The small molecule below binds the protein below.
Small molecule (SMILES): COc1ccc(CCc2c3nc[nH]c3cc3c(=O)[nH]c(N)nc23)cc1

Sequence of chain 1.A:
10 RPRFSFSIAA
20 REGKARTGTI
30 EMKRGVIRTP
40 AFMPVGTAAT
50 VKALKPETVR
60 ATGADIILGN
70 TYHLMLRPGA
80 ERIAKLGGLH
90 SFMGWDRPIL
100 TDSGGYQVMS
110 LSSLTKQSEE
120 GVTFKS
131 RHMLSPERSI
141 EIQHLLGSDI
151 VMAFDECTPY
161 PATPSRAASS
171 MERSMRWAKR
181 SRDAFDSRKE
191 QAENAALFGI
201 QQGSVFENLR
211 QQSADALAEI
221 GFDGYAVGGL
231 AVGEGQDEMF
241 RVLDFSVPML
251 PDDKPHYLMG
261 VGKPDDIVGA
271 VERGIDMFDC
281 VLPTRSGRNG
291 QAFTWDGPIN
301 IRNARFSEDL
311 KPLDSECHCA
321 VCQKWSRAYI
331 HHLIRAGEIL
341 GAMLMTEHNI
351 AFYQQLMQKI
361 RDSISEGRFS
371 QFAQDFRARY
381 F

Binding-site contacts:
Ligand atom C14 contacts residue ASP101 of chain 1.A at 3.1 Å.
Ligand atom N8 contacts residue ASP155 of chain 1.A at 2.8 Å (salt-bridge).
Ligand atom N10 contacts residue ASP101 of chain 1.A at 2.8 Å (salt-bridge).
Ligand atom C14 contacts residue GLN106 of chain 1.A at 3.6 Å.
Ligand atom C9 contacts residue ASP101 of chain 1.A at 3.5 Å.
Ligand atom O24 contacts residue GLN202 of chain 1.A at 3.2 Å (h-bond).
Ligand atom C9 contacts residue MET259 of chain 1.A at 3.7 Å (hydrophobic).
Ligand atom C23 contacts residue ASN69 of chain 1.A at 3.2 Å.
Ligand atom N25 contacts residue ILE200 of chain 1.A at 3.7 Å.
Ligand atom C19 contacts residue VAL44 of chain 1.A at 3.7 Å (hydrophobic).
Ligand atom C14 contacts residue TYR105 of chain 1.A at 3.5 Å (hydrophobic).
Ligand atom C4 contacts residue TYR105 of chain 1.A at 3.6 Å (hydrophobic).
Ligand atom C1 contacts residue LEU230 of chain 1.A at 3.7 Å (hydrophobic).
Ligand atom C18 contacts residue LEU67 of chain 1.A at 3.5 Å (hydrophobic).
Ligand atom C6 contacts residue TYR105 of chain 1.A at 3.7 Å (hydrophobic).
Ligand atom C17 contacts residue ASP101 of chain 1.A at 3.5 Å.
Ligand atom C12 contacts residue GLY260 of chain 1.A at 3.6 Å.
Ligand atom C15 contacts residue ASP101 of chain 1.A at 3.5 Å.
Ligand atom N11 contacts residue MET259 of chain 1.A at 3.7 Å.
Ligand atom N25 contacts residue SER102 of chain 1.A at 3.5 Å (h-bond).
Ligand atom C12 contacts residue ALA231 of chain 1.A at 3.5 Å (hydrophobic).
Ligand atom N25 contacts residue ASP155 of chain 1.A at 2.9 Å (salt-bridge).
Ligand atom C16 contacts residue ASP101 of chain 1.A at 3.7 Å.
Ligand atom C9 contacts residue ASP155 of chain 1.A at 3.7 Å.
Ligand atom N25 contacts residue ASP101 of chain 1.A at 2.8 Å (salt-bridge).
Ligand atom C2 contacts residue CYS157 of chain 1.A at 3.7 Å (hydrophobic).
Ligand atom N10 contacts residue TYR105 of chain 1.A at 3.4 Å.
Ligand atom O24 contacts residue CYS157 of chain 1.A at 3.5 Å (h-bond).
Ligand atom N11 contacts residue LEU230 of chain 1.A at 2.9 Å (h-bond).
Ligand atom N13 contacts residue GLY260 of chain 1.A at 3.6 Å.
Ligand atom C5 contacts residue TYR105 of chain 1.A at 3.5 Å (hydrophobic).
Ligand atom C17 contacts residue LEU67 of chain 1.A at 3.6 Å (hydrophobic).
Ligand atom O24 contacts residue GLY229 of chain 1.A at 2.9 Å (h-bond).
Ligand atom C7 contacts residue ASP155 of chain 1.A at 3.7 Å.
Ligand atom O22 contacts residue VAL44 of chain 1.A at 3.1 Å.
Ligand atom N13 contacts residue TYR105 of chain 1.A at 3.7 Å.
Ligand atom O24 contacts residue ASP155 of chain 1.A at 3.6 Å.
Ligand atom O24 contacts residue GLY228 of chain 1.A at 3.3 Å.
Ligand atom N11 contacts residue ALA231 of chain 1.A at 3.4 Å (h-bond).
Ligand atom N10 contacts residue MET259 of chain 1.A at 3.6 Å.